Sequence of chain 1.B:
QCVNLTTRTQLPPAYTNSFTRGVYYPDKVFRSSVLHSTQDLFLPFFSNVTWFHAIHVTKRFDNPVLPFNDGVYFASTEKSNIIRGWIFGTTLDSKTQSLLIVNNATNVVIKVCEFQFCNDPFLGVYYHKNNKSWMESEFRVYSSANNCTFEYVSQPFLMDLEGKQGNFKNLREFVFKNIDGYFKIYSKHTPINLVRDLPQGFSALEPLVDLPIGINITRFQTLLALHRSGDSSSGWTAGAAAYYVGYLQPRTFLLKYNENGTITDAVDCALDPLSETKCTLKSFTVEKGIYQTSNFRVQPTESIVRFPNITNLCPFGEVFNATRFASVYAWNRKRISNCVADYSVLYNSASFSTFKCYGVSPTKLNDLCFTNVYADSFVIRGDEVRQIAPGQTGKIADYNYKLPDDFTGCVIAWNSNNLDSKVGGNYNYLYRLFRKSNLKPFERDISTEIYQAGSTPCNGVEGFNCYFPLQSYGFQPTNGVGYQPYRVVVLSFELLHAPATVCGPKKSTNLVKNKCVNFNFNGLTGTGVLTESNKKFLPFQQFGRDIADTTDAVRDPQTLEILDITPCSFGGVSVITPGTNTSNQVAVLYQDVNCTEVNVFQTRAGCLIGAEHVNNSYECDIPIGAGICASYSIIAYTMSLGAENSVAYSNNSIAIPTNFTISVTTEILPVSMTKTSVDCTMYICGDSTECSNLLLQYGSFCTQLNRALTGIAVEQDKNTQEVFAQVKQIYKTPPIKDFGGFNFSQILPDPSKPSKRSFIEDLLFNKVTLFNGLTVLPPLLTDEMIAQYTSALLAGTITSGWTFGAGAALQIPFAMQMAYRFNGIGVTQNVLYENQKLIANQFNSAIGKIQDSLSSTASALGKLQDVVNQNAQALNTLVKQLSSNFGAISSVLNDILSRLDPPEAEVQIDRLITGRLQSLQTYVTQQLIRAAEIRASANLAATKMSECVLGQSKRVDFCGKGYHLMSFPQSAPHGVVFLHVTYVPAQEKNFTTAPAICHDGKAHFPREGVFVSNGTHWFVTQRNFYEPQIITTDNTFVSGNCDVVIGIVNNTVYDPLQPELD

Binding-site contacts:
Ligand atom C4 contacts residue ASN343 of chain 1.B at 4.2 Å.
Ligand atom C1 contacts residue ASN343 of chain 1.B at 1.4 Å.
Ligand atom C2 contacts residue ASN343 of chain 1.B at 2.5 Å.
Ligand atom O7 contacts residue GLY339 of chain 1.B at 4.5 Å.
Ligand atom O5 contacts residue ASN343 of chain 1.B at 2.4 Å (h-bond).
Ligand atom C5 contacts residue ASN343 of chain 1.B at 3.7 Å.
Ligand atom O7 contacts residue ASN343 of chain 1.B at 4.4 Å.
Ligand atom C8 contacts residue PHE342 of chain 1.B at 3.6 Å (hydrophobic).
Ligand atom C7 contacts residue ASN343 of chain 1.B at 3.9 Å.
Ligand atom C3 contacts residue ASN343 of chain 1.B at 3.8 Å.
Ligand atom N2 contacts residue ASN343 of chain 1.B at 2.9 Å (h-bond).
Ligand atom C8 contacts residue PHE374 of chain 1.B at 4.1 Å (hydrophobic).

This protein binds this small molecule.
Small molecule (SMILES): CC(=O)N[C@@H]1[C@@H](O)[C@H](O)[C@@H](CO)O[C@H]1O